Sequence of chain 1.D:
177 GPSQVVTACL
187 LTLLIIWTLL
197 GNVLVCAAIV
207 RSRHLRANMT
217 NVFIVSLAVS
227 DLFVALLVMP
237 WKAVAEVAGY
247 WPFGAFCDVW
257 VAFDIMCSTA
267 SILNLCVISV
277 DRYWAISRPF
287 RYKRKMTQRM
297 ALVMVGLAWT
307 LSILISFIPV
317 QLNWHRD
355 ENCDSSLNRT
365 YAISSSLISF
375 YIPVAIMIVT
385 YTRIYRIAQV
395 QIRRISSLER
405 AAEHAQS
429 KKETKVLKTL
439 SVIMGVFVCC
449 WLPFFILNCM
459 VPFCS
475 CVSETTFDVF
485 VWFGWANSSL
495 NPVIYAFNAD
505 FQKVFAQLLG

This protein binds this small molecule.
Small molecule (SMILES): CC(C)CCC[C@@H](C)[C@H]1CC[C@H]2[C@@H]3CC=C4C[C@@H](O)CC[C@]4(C)[C@H]3CC[C@]12C

Binding-site contacts:
Ligand atom C26 contacts residue ILE372 of chain 1.D at 4.2 Å (hydrophobic).
Ligand atom C25 contacts residue LEU269 of chain 1.D at 4.2 Å (hydrophobic).
Ligand atom C11 contacts residue CLR1 of chain 1.H at 3.7 Å.
Ligand atom C21 contacts residue VAL276 of chain 1.D at 4.0 Å (hydrophobic).
Ligand atom C27 contacts residue LEU307 of chain 1.D at 4.1 Å (hydrophobic).
Ligand atom C19 contacts residue MET300 of chain 1.D at 4.0 Å (hydrophobic).
Ligand atom C8 contacts residue MET300 of chain 1.D at 4.0 Å (hydrophobic).
Ligand atom C16 contacts residue MET300 of chain 1.D at 4.4 Å (hydrophobic).
Ligand atom C26 contacts residue LEU269 of chain 1.D at 3.6 Å (hydrophobic).
Ligand atom O1 contacts residue MET296 of chain 1.D at 4.3 Å.
Ligand atom C15 contacts residue MET300 of chain 1.D at 3.9 Å (hydrophobic).
Ligand atom C18 contacts residue VAL276 of chain 1.D at 3.9 Å (hydrophobic).
Ligand atom C19 contacts residue TRP280 of chain 1.D at 4.3 Å (hydrophobic).
Ligand atom C1 contacts residue CLR1 of chain 1.H at 3.8 Å.
Ligand atom C6 contacts residue MET300 of chain 1.D at 4.2 Å (hydrophobic).
Ligand atom C24 contacts residue LEU307 of chain 1.D at 4.2 Å (hydrophobic).
Ligand atom C7 contacts residue LEU303 of chain 1.D at 3.6 Å (hydrophobic).
Ligand atom C25 contacts residue LEU307 of chain 1.D at 3.7 Å (hydrophobic).
Ligand atom C2 contacts residue CLR1 of chain 1.H at 4.1 Å.
Ligand atom C4 contacts residue MET296 of chain 1.D at 3.6 Å (hydrophobic).
Ligand atom C7 contacts residue MET300 of chain 1.D at 4.0 Å (hydrophobic).
Ligand atom C10 contacts residue CLR1 of chain 1.H at 4.4 Å.
Ligand atom C16 contacts residue VAL273 of chain 1.D at 4.0 Å (hydrophobic).
Ligand atom C6 contacts residue VAL299 of chain 1.D at 4.4 Å (hydrophobic).
Ligand atom C12 contacts residue CLR1 of chain 1.H at 4.5 Å.
Ligand atom C15 contacts residue LEU303 of chain 1.D at 4.0 Å (hydrophobic).
Ligand atom C26 contacts residue PRO377 of chain 1.D at 3.9 Å (hydrophobic).
Ligand atom C16 contacts residue LEU303 of chain 1.D at 4.4 Å (hydrophobic).
Ligand atom C27 contacts residue ILE372 of chain 1.D at 3.8 Å (hydrophobic).
Ligand atom C26 contacts residue ILE376 of chain 1.D at 4.1 Å (hydrophobic).
Ligand atom C26 contacts residue ILE380 of chain 1.D at 4.4 Å (hydrophobic).
Ligand atom C22 contacts residue ILE380 of chain 1.D at 4.2 Å (hydrophobic).
Ligand atom C21 contacts residue ILE380 of chain 1.D at 4.2 Å (hydrophobic).
Ligand atom C5 contacts residue MET296 of chain 1.D at 4.4 Å (hydrophobic).
Ligand atom C25 contacts residue ILE372 of chain 1.D at 4.4 Å (hydrophobic).
Ligand atom C27 contacts residue ILE376 of chain 1.D at 3.9 Å (hydrophobic).
Ligand atom C21 contacts residue CYS272 of chain 1.D at 3.7 Å (hydrophobic).
Ligand atom C18 contacts residue MET300 of chain 1.D at 4.0 Å (hydrophobic).
Ligand atom C18 contacts residue VAL273 of chain 1.D at 4.4 Å (hydrophobic).
Ligand atom C19 contacts residue CLR1 of chain 1.H at 3.8 Å.